Sequence of chain 1.A:
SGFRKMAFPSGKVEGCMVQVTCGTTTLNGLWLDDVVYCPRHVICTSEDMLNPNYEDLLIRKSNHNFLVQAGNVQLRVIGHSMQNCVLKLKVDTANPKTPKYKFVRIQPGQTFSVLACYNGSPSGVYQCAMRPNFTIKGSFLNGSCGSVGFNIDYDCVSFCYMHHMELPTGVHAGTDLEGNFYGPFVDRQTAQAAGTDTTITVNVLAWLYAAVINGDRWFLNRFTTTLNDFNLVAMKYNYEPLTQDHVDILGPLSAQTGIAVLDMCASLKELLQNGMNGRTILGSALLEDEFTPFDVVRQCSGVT

Binding-site contacts:
Ligand atom C11 contacts residue ARG188 of chain 1.A at 3.6 Å.
Ligand atom C11 contacts residue ASP187 of chain 1.A at 3.7 Å.
Ligand atom C6 contacts residue HIS164 of chain 1.A at 3.7 Å.
Ligand atom O contacts residue GLU166 of chain 1.A at 2.8 Å (salt-bridge).
Ligand atom C5 contacts residue MET49 of chain 1.A at 4.0 Å (hydrophobic).
Ligand atom C9 contacts residue HIS164 of chain 1.A at 3.6 Å.
Ligand atom C13 contacts residue MET49 of chain 1.A at 3.8 Å (hydrophobic).
Ligand atom C10 contacts residue HIS41 of chain 1.A at 3.9 Å.
Ligand atom C2 contacts residue GLU166 of chain 1.A at 4.0 Å.
Ligand atom C13 contacts residue ARG188 of chain 1.A at 4.2 Å.
Ligand atom C9 contacts residue HIS41 of chain 1.A at 3.4 Å.
Ligand atom C12 contacts residue MET49 of chain 1.A at 3.6 Å (hydrophobic).
Ligand atom C1 contacts residue GLU166 of chain 1.A at 3.2 Å.
Ligand atom C11 contacts residue MET165 of chain 1.A at 3.4 Å (hydrophobic).
Ligand atom O1 contacts residue MET165 of chain 1.A at 3.4 Å.
Ligand atom C12 contacts residue GLN189 of chain 1.A at 3.4 Å.
Ligand atom C13 contacts residue GLN189 of chain 1.A at 3.8 Å.
Ligand atom C4 contacts residue DMS1 of chain 1.E at 3.9 Å.
Ligand atom C10 contacts residue HIS164 of chain 1.A at 3.5 Å.
Ligand atom C contacts residue GLU166 of chain 1.A at 4.0 Å.
Ligand atom C12 contacts residue ARG188 of chain 1.A at 3.3 Å.
Ligand atom C6 contacts residue MET49 of chain 1.A at 3.8 Å (hydrophobic).
Ligand atom N2 contacts residue CYS145 of chain 1.A at 3.9 Å.
Ligand atom C9 contacts residue CYS145 of chain 1.A at 1.7 Å (hydrophobic).
Ligand atom C10 contacts residue MET165 of chain 1.A at 3.5 Å (hydrophobic).
Ligand atom C6 contacts residue MET165 of chain 1.A at 3.9 Å (hydrophobic).
Ligand atom C8 contacts residue HIS164 of chain 1.A at 3.8 Å.
Ligand atom C12 contacts residue ASP187 of chain 1.A at 4.2 Å.
Ligand atom N contacts residue GLU166 of chain 1.A at 3.8 Å.
Ligand atom O2 contacts residue CYS145 of chain 1.A at 2.9 Å (h-bond).
Ligand atom C12 contacts residue MET165 of chain 1.A at 3.9 Å (hydrophobic).
Ligand atom C7 contacts residue HIS41 of chain 1.A at 3.5 Å.
Ligand atom C10 contacts residue MET49 of chain 1.A at 3.5 Å (hydrophobic).
Ligand atom C11 contacts residue MET49 of chain 1.A at 3.4 Å (hydrophobic).
Ligand atom C contacts residue GLN189 of chain 1.A at 3.8 Å.
Ligand atom C8 contacts residue CYS145 of chain 1.A at 2.7 Å (hydrophobic).
Ligand atom C7 contacts residue HIS164 of chain 1.A at 3.2 Å.
Ligand atom O1 contacts residue GLU166 of chain 1.A at 2.9 Å (salt-bridge).
Ligand atom C4 contacts residue GLN189 of chain 1.A at 4.0 Å.
Ligand atom N2 contacts residue HIS164 of chain 1.A at 3.8 Å.

The small molecule below binds the protein below.
Small molecule (SMILES): CC(=O)NNC(=O)[C@@H]1Cc2ccccc2CN1C(C)=O